Sequence of chain 1.B:
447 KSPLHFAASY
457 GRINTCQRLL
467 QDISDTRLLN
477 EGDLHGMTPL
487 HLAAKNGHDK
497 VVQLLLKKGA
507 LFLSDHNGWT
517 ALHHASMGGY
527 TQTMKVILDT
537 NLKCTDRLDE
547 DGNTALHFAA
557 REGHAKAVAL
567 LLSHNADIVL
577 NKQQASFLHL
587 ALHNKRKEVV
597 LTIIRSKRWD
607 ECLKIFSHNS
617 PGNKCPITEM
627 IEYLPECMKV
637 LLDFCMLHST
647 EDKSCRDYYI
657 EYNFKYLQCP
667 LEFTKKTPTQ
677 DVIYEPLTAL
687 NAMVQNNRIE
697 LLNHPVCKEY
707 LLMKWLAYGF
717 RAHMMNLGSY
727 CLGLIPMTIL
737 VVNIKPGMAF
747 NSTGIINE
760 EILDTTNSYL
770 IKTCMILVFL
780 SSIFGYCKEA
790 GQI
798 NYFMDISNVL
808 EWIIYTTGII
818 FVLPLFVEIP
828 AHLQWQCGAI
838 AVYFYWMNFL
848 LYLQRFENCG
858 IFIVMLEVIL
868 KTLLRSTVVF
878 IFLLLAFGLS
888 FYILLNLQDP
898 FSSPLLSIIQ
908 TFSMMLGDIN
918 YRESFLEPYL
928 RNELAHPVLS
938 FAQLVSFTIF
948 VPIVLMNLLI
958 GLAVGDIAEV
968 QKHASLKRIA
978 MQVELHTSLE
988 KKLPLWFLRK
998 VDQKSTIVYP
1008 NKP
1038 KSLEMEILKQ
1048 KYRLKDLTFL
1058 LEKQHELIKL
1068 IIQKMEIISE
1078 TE

The small molecule below binds the protein below.
Small molecule (SMILES): CC(=O)N[C@@H]1[C@@H](O)[C@H](O)[C@@H](CO)O[C@H]1O

Binding-site contacts:
Ligand atom N2 contacts residue ASN753 of chain 1.B at 2.9 Å (h-bond).
Ligand atom C5 contacts residue ASN753 of chain 1.B at 3.6 Å.
Ligand atom C3 contacts residue ASN753 of chain 1.B at 3.8 Å.
Ligand atom C8 contacts residue ILE761 of chain 1.B at 3.7 Å (hydrophobic).
Ligand atom C7 contacts residue ASN753 of chain 1.B at 3.8 Å.
Ligand atom N2 contacts residue ILE761 of chain 1.B at 4.5 Å.
Ligand atom O7 contacts residue GLU754 of chain 1.B at 3.0 Å (salt-bridge).
Ligand atom O7 contacts residue ASN753 of chain 1.B at 4.0 Å.
Ligand atom C4 contacts residue ASN753 of chain 1.B at 4.2 Å.
Ligand atom O5 contacts residue ASN753 of chain 1.B at 2.4 Å (h-bond).
Ligand atom C7 contacts residue ILE761 of chain 1.B at 4.5 Å (hydrophobic).
Ligand atom C8 contacts residue ASN753 of chain 1.B at 4.0 Å.
Ligand atom C1 contacts residue ASN753 of chain 1.B at 1.4 Å.
Ligand atom C2 contacts residue ASN753 of chain 1.B at 2.5 Å.
Ligand atom C7 contacts residue GLU754 of chain 1.B at 3.8 Å.
Ligand atom C8 contacts residue GLU754 of chain 1.B at 3.9 Å.